The protein below binds the small molecule below.
Small molecule (SMILES): CC(=O)N[C@@H]1[C@@H](O)[C@H](O)[C@@H](CO)O[C@H]1O

Binding-site contacts:
Ligand atom C5 contacts residue ASN204 of chain 1.B at 3.7 Å.
Ligand atom C1 contacts residue THR206 of chain 1.B at 3.7 Å.
Ligand atom O7 contacts residue ASN204 of chain 1.B at 3.1 Å (h-bond).
Ligand atom N2 contacts residue ASN204 of chain 1.B at 2.9 Å (h-bond).
Ligand atom C2 contacts residue THR206 of chain 1.B at 4.5 Å.
Ligand atom C4 contacts residue ASN204 of chain 1.B at 4.3 Å.
Ligand atom O5 contacts residue ASN204 of chain 1.B at 2.4 Å (h-bond).
Ligand atom C2 contacts residue ASN204 of chain 1.B at 2.5 Å.
Ligand atom C8 contacts residue GLU245 of chain 1.B at 3.8 Å.
Ligand atom C1 contacts residue ASN204 of chain 1.B at 1.4 Å.
Ligand atom N2 contacts residue THR206 of chain 1.B at 4.3 Å.
Ligand atom C7 contacts residue ASN204 of chain 1.B at 3.2 Å.
Ligand atom C8 contacts residue ASN204 of chain 1.B at 4.3 Å.
Ligand atom C3 contacts residue ASN204 of chain 1.B at 3.8 Å.

Sequence of chain 1.B:
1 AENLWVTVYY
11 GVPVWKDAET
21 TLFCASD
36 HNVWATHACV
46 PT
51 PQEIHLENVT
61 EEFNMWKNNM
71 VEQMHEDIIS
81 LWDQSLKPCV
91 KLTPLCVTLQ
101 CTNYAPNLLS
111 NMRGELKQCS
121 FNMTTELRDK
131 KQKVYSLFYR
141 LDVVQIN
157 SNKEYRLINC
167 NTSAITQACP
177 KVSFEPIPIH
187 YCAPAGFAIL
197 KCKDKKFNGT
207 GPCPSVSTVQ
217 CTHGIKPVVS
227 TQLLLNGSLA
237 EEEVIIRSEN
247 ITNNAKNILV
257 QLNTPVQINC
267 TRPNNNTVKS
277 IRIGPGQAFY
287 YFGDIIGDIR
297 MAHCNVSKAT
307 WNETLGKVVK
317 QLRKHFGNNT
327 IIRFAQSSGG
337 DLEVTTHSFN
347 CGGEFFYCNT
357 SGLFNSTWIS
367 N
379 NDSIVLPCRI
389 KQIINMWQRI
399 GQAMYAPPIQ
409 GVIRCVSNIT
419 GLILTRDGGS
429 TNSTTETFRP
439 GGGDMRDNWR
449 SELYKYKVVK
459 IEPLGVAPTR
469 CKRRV